Binding-site contacts:
Ligand atom C6 contacts residue NAG1 of chain 1.VA at 4.1 Å.
Ligand atom C5 contacts residue GLU110 of chain 1.B at 3.7 Å.
Ligand atom C4 contacts residue ASN107 of chain 1.B at 4.4 Å.
Ligand atom C1 contacts residue GLU110 of chain 1.B at 4.2 Å.
Ligand atom C1 contacts residue ASN107 of chain 1.B at 1.5 Å.
Ligand atom C8 contacts residue SER107 of chain 1.C at 3.7 Å.
Ligand atom C6 contacts residue GLU110 of chain 1.B at 3.1 Å.
Ligand atom C3 contacts residue ASN107 of chain 1.B at 3.9 Å.
Ligand atom C6 contacts residue NAG1 of chain 1.VA at 3.5 Å.
Ligand atom C7 contacts residue ASN107 of chain 1.B at 3.9 Å.
Ligand atom O5 contacts residue GLU110 of chain 1.B at 3.7 Å.
Ligand atom O7 contacts residue ASN107 of chain 1.B at 4.4 Å.
Ligand atom C2 contacts residue ASN107 of chain 1.B at 2.5 Å.
Ligand atom O5 contacts residue ASN107 of chain 1.B at 2.5 Å (h-bond).
Ligand atom N2 contacts residue ASN107 of chain 1.B at 2.9 Å (h-bond).
Ligand atom C5 contacts residue ASN107 of chain 1.B at 3.8 Å.
Ligand atom O5 contacts residue NAG1 of chain 1.VA at 4.4 Å.
Ligand atom C6 contacts residue ARG106 of chain 1.B at 4.2 Å.

Sequence of chain 1.B:
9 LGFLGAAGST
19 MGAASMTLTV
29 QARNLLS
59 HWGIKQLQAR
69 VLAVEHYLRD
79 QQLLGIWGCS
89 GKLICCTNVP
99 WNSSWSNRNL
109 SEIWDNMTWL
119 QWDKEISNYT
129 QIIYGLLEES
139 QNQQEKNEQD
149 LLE

Sequence of chain 1.C:
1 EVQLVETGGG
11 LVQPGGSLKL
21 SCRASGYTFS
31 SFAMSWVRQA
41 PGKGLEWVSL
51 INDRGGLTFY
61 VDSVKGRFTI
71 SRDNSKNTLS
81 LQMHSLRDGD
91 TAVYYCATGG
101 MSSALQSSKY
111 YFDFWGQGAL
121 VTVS

The small molecule below binds the protein below.
Small molecule (SMILES): CC(=O)N[C@H]1CO[C@H](CO[C@@H]2O[C@@H](C)[C@@H](O)[C@@H](O)[C@@H]2O)[C@@H](O)[C@@H]1O